Sequence of chain 1.A:
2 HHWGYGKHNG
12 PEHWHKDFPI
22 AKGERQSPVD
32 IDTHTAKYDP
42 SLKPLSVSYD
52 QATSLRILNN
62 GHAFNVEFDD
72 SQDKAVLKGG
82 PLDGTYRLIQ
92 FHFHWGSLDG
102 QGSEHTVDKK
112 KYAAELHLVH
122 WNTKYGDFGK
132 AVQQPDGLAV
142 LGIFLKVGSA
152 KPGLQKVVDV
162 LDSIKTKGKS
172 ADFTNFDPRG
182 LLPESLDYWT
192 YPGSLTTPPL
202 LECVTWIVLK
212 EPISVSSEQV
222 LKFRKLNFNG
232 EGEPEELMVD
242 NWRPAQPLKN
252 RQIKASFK

This protein binds this small molecule.
Small molecule (SMILES): NS(=O)(=O)Oc1ccc2c3c(c(=O)oc2c1)CCCCC3

Binding-site contacts:
Ligand atom C2 contacts residue THR198 of chain 1.A at 3.0 Å.
Ligand atom O2 contacts residue ZN1 of chain 1.B at 3.2 Å.
Ligand atom C13 contacts residue VAL133 of chain 1.A at 4.1 Å (hydrophobic).
Ligand atom C14 contacts residue LEU196 of chain 1.A at 3.7 Å (hydrophobic).
Ligand atom O3 contacts residue THR198 of chain 1.A at 4.2 Å.
Ligand atom O2 contacts residue HIS93 of chain 1.A at 3.1 Å.
Ligand atom C14 contacts residue PRO200 of chain 1.A at 3.4 Å (hydrophobic).
Ligand atom N1 contacts residue HIS95 of chain 1.A at 3.4 Å (h-bond).
Ligand atom O3 contacts residue HIS93 of chain 1.A at 3.6 Å (h-bond).
Ligand atom C2 contacts residue LEU196 of chain 1.A at 3.9 Å (hydrophobic).
Ligand atom S1 contacts residue HIS118 of chain 1.A at 4.2 Å.
Ligand atom C9 contacts residue PHE129 of chain 1.A at 3.7 Å (hydrophobic).
Ligand atom C4 contacts residue LEU196 of chain 1.A at 4.2 Å (hydrophobic).
Ligand atom C8 contacts residue PHE129 of chain 1.A at 3.7 Å (hydrophobic).
Ligand atom N1 contacts residue HIS118 of chain 1.A at 3.2 Å (h-bond).
Ligand atom N1 contacts residue HIS93 of chain 1.A at 3.8 Å.
Ligand atom C6 contacts residue HIS93 of chain 1.A at 3.8 Å.
Ligand atom O4 contacts residue GLN91 of chain 1.A at 3.6 Å (h-bond).
Ligand atom O5 contacts residue PHE129 of chain 1.A at 3.5 Å.
Ligand atom O2 contacts residue VAL141 of chain 1.A at 4.2 Å.
Ligand atom C1 contacts residue THR198 of chain 1.A at 4.0 Å.
Ligand atom S1 contacts residue ZN1 of chain 1.B at 3.0 Å.
Ligand atom N1 contacts residue THR197 of chain 1.A at 2.4 Å (h-bond).
Ligand atom C13 contacts residue PHE129 of chain 1.A at 3.6 Å (hydrophobic).
Ligand atom O3 contacts residue THR197 of chain 1.A at 4.1 Å.
Ligand atom C10 contacts residue PRO200 of chain 1.A at 3.6 Å (hydrophobic).
Ligand atom N1 contacts residue GLU105 of chain 1.A at 3.7 Å.
Ligand atom O1 contacts residue LEU196 of chain 1.A at 3.0 Å.
Ligand atom C3 contacts residue PRO199 of chain 1.A at 4.1 Å (hydrophobic).
Ligand atom N1 contacts residue ZN1 of chain 1.B at 2.1 Å.
Ligand atom C3 contacts residue THR198 of chain 1.A at 3.3 Å.
Ligand atom O3 contacts residue ZN1 of chain 1.B at 3.4 Å.
Ligand atom C12 contacts residue PHE129 of chain 1.A at 3.3 Å (hydrophobic).
Ligand atom S1 contacts residue HIS93 of chain 1.A at 3.8 Å.
Ligand atom O2 contacts residue VAL120 of chain 1.A at 3.7 Å.
Ligand atom S1 contacts residue THR197 of chain 1.A at 3.7 Å.
Ligand atom C3 contacts residue LEU196 of chain 1.A at 3.7 Å (hydrophobic).
Ligand atom C11 contacts residue PHE129 of chain 1.A at 3.4 Å (hydrophobic).
Ligand atom O1 contacts residue THR197 of chain 1.A at 3.0 Å (h-bond).
Ligand atom O2 contacts residue HIS118 of chain 1.A at 3.9 Å.